Sequence of chain 1.A:
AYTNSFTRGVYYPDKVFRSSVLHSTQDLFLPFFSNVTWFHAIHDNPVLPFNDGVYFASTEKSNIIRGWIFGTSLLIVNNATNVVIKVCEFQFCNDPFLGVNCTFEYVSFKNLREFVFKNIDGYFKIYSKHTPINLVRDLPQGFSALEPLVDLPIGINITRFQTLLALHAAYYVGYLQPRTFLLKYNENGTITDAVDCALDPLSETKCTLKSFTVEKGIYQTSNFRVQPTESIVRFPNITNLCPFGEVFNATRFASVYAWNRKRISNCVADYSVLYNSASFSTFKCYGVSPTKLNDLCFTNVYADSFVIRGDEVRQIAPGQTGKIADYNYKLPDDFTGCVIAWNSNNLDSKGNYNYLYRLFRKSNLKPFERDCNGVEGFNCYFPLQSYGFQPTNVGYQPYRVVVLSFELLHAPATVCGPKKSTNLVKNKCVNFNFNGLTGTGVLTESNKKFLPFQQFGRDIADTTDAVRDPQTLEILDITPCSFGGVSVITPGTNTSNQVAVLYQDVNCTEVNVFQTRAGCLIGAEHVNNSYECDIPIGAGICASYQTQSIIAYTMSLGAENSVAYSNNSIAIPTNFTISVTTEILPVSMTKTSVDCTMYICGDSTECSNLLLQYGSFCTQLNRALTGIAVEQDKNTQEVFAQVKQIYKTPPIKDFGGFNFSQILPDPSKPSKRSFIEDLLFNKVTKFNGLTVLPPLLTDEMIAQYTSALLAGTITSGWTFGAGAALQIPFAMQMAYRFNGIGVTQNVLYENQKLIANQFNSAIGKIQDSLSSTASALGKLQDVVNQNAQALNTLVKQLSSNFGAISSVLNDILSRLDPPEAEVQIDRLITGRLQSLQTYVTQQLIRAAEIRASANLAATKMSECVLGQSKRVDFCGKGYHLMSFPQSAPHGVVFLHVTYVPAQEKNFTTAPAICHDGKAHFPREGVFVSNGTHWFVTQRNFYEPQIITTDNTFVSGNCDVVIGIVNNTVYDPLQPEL

A protein and the small-molecule ligand that binds it are described below.
Small molecule (SMILES): CC(=O)N[C@@H]1[C@@H](O)[C@H](O)[C@@H](CO)O[C@H]1O

Binding-site contacts:
Ligand atom C5 contacts residue ASN301 of chain 1.A at 3.8 Å.
Ligand atom O7 contacts residue ASN301 of chain 1.A at 3.9 Å.
Ligand atom C8 contacts residue GLU300 of chain 1.A at 2.9 Å.
Ligand atom O5 contacts residue ASN301 of chain 1.A at 2.4 Å (h-bond).
Ligand atom C8 contacts residue ASN299 of chain 1.A at 3.4 Å.
Ligand atom C7 contacts residue ASN299 of chain 1.A at 3.8 Å.
Ligand atom O7 contacts residue ASN299 of chain 1.A at 3.5 Å (h-bond).
Ligand atom C7 contacts residue ASN301 of chain 1.A at 3.6 Å.
Ligand atom N2 contacts residue ASN301 of chain 1.A at 2.9 Å (h-bond).
Ligand atom C2 contacts residue ASN301 of chain 1.A at 2.5 Å.
Ligand atom C4 contacts residue ASN301 of chain 1.A at 4.3 Å.
Ligand atom C1 contacts residue ASN301 of chain 1.A at 1.5 Å.
Ligand atom C8 contacts residue ASN301 of chain 1.A at 4.0 Å.
Ligand atom C3 contacts residue ASN301 of chain 1.A at 3.9 Å.
Ligand atom C7 contacts residue GLU300 of chain 1.A at 4.4 Å.